A protein and the small-molecule ligand that binds it are described below.
Small molecule (SMILES): Nc1ncnc2c1ncn2[C@@H]1O[C@H](CO[P](=O)(O)O[P](=O)(O)OC[C@H]2O[C@@H](O)[C@H](O)[C@@H]2O)[C@@H](O)[C@H]1O

Sequence of chain 1.A:
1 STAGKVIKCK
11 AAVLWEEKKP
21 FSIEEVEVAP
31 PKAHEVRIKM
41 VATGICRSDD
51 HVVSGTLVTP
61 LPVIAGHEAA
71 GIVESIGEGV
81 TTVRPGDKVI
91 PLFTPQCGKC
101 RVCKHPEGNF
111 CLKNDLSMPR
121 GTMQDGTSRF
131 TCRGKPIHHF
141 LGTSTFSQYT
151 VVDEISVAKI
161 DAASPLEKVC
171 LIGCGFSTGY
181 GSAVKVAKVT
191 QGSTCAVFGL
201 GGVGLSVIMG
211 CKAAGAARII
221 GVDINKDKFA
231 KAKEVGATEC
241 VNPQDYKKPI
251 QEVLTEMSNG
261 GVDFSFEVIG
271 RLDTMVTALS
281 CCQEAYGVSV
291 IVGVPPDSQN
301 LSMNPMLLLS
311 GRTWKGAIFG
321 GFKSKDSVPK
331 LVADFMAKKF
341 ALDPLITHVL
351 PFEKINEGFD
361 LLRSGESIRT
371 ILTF

Binding-site contacts:
Ligand atom C2 contacts residue ILE269 of chain 1.A at 3.8 Å (hydrophobic).
Ligand atom O3' contacts residue LYS228 of chain 1.A at 3.1 Å (salt-bridge).
Ligand atom N3 contacts residue ILE269 of chain 1.A at 3.5 Å.
Ligand atom O1D contacts residue VAL292 of chain 1.A at 3.7 Å.
Ligand atom O2' contacts residue ASP223 of chain 1.A at 2.4 Å (salt-bridge).
Ligand atom C1' contacts residue ASP223 of chain 1.A at 3.2 Å.
Ligand atom C4D contacts residue VAL268 of chain 1.A at 3.8 Å (hydrophobic).
Ligand atom C8 contacts residue ILE269 of chain 1.A at 3.6 Å (hydrophobic).
Ligand atom O4D contacts residue ILE269 of chain 1.A at 3.8 Å.
Ligand atom O4' contacts residue ILE269 of chain 1.A at 3.4 Å.
Ligand atom O1A contacts residue ARG47 of chain 1.A at 3.1 Å (salt-bridge).
Ligand atom N9 contacts residue ILE269 of chain 1.A at 3.8 Å.
Ligand atom O2B contacts residue GLY201 of chain 1.A at 3.2 Å.
Ligand atom C3' contacts residue ASP223 of chain 1.A at 3.5 Å.
Ligand atom N3 contacts residue ILE224 of chain 1.A at 3.8 Å.
Ligand atom O2A contacts residue GLY201 of chain 1.A at 3.8 Å.
Ligand atom O2D contacts residue GLY293 of chain 1.A at 3.9 Å.
Ligand atom O1D contacts residue GLY293 of chain 1.A at 3.6 Å.
Ligand atom N6 contacts residue ARG271 of chain 1.A at 3.4 Å (salt-bridge).
Ligand atom O4' contacts residue GLY199 of chain 1.A at 3.7 Å.
Ligand atom C1D contacts residue GLY293 of chain 1.A at 3.5 Å.
Ligand atom C5 contacts residue ILE269 of chain 1.A at 3.9 Å (hydrophobic).
Ligand atom O2B contacts residue VAL203 of chain 1.A at 3.8 Å.
Ligand atom C2' contacts residue ASP223 of chain 1.A at 3.2 Å.
Ligand atom O3D contacts residue GLY270 of chain 1.A at 3.8 Å.
Ligand atom C4 contacts residue ILE224 of chain 1.A at 3.8 Å (hydrophobic).
Ligand atom O3' contacts residue ASP223 of chain 1.A at 2.5 Å (salt-bridge).
Ligand atom O5D contacts residue VAL268 of chain 1.A at 3.4 Å (h-bond).
Ligand atom N3 contacts residue ASP223 of chain 1.A at 3.7 Å.
Ligand atom C4 contacts residue ILE269 of chain 1.A at 3.5 Å (hydrophobic).
Ligand atom O4D contacts residue VAL268 of chain 1.A at 3.3 Å (h-bond).
Ligand atom O2B contacts residue GLY202 of chain 1.A at 3.2 Å (h-bond).
Ligand atom C3D contacts residue ILE269 of chain 1.A at 3.4 Å (hydrophobic).
Ligand atom C2 contacts residue ILE224 of chain 1.A at 3.6 Å (hydrophobic).
Ligand atom O3' contacts residue LEU200 of chain 1.A at 3.7 Å.
Ligand atom C4D contacts residue ILE269 of chain 1.A at 3.1 Å (hydrophobic).
Ligand atom C5D contacts residue ARG47 of chain 1.A at 3.8 Å.
Ligand atom O3D contacts residue ILE269 of chain 1.A at 2.7 Å (h-bond).
Ligand atom C3' contacts residue LYS228 of chain 1.A at 3.8 Å.
Ligand atom N1 contacts residue ILE224 of chain 1.A at 3.6 Å.